Sequence of chain 3.A:
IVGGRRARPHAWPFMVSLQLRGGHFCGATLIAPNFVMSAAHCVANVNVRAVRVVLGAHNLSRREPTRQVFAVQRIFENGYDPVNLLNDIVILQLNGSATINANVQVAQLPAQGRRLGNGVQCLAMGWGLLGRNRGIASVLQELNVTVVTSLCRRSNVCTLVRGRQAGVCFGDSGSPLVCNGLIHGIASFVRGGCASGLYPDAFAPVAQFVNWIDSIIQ

This small molecule binds to this protein.
Small molecule (SMILES): CC(=O)N[C@H]1[C@H](O[C@H]2[C@H](O)[C@@H](NC(C)=O)CO[C@@H]2CO[C@@H]2O[C@@H](C)[C@@H](O)[C@@H](O)[C@@H]2O)O[C@H](CO)[C@@H](O[C@@H]2O[C@H](CO)[C@@H](O)[C@H](O)[C@@H]2O)[C@@H]1O

Binding-site contacts:
Ligand atom C6 contacts residue LEU123 of chain 3.A at 4.1 Å (hydrophobic).
Ligand atom C4 contacts residue GLY181 of chain 3.A at 4.1 Å.
Ligand atom C7 contacts residue GLN121 of chain 3.A at 4.2 Å.
Ligand atom C5 contacts residue VAL178 of chain 3.A at 4.5 Å (hydrophobic).
Ligand atom C3 contacts residue GLN121 of chain 3.A at 3.5 Å.
Ligand atom C6 contacts residue VAL178 of chain 3.A at 3.8 Å (hydrophobic).
Ligand atom C3 contacts residue ASN144 of chain 3.A at 3.8 Å.
Ligand atom O5 contacts residue LEU123 of chain 3.A at 4.0 Å.
Ligand atom O4 contacts residue CYS179 of chain 3.A at 3.9 Å.
Ligand atom O4 contacts residue GLY181 of chain 3.A at 2.8 Å (h-bond).
Ligand atom O7 contacts residue GLN121 of chain 3.A at 3.0 Å (h-bond).
Ligand atom C3 contacts residue ASN180 of chain 3.A at 3.9 Å.
Ligand atom N2 contacts residue ASN144 of chain 3.A at 2.9 Å (h-bond).
Ligand atom C3 contacts residue LEU123 of chain 3.A at 4.4 Å (hydrophobic).
Ligand atom C5 contacts residue ASN144 of chain 3.A at 3.7 Å.
Ligand atom C5 contacts residue LEU123 of chain 3.A at 4.0 Å (hydrophobic).
Ligand atom C1 contacts residue ASN144 of chain 3.A at 1.4 Å.
Ligand atom C2 contacts residue ASN144 of chain 3.A at 2.4 Å.
Ligand atom O2 contacts residue GLN121 of chain 3.A at 3.4 Å (h-bond).
Ligand atom C6 contacts residue TRP12 of chain 3.A at 3.6 Å (hydrophobic).
Ligand atom C7 contacts residue ASN144 of chain 3.A at 3.2 Å.
Ligand atom O4 contacts residue VAL178 of chain 3.A at 4.0 Å.
Ligand atom O6 contacts residue LEU123 of chain 3.A at 4.1 Å.
Ligand atom C2 contacts residue GLN121 of chain 3.A at 4.0 Å.
Ligand atom O7 contacts residue ASN144 of chain 3.A at 3.0 Å (h-bond).
Ligand atom O3 contacts residue ASN180 of chain 3.A at 2.8 Å (h-bond).
Ligand atom C4 contacts residue ASN180 of chain 3.A at 3.9 Å.
Ligand atom C8 contacts residue ASN144 of chain 3.A at 4.4 Å.
Ligand atom C6 contacts residue LEU123 of chain 3.A at 4.2 Å (hydrophobic).
Ligand atom O3 contacts residue CYS179 of chain 3.A at 3.5 Å.
Ligand atom C4 contacts residue VAL178 of chain 3.A at 3.6 Å (hydrophobic).
Ligand atom C3 contacts residue CYS122 of chain 3.A at 4.1 Å (hydrophobic).
Ligand atom O4 contacts residue ASN180 of chain 3.A at 3.1 Å (h-bond).
Ligand atom O5 contacts residue ASN144 of chain 3.A at 2.3 Å (h-bond).
Ligand atom O3 contacts residue CYS122 of chain 3.A at 3.7 Å.
Ligand atom O3 contacts residue VAL178 of chain 3.A at 3.7 Å.
Ligand atom C3 contacts residue VAL178 of chain 3.A at 3.9 Å (hydrophobic).
Ligand atom C4 contacts residue CYS179 of chain 3.A at 4.4 Å (hydrophobic).
Ligand atom O3 contacts residue GLN121 of chain 3.A at 2.6 Å (h-bond).
Ligand atom C4 contacts residue ASN144 of chain 3.A at 4.2 Å.